Binding-site contacts:
Ligand atom C13 contacts residue TYR173 of chain 1.G at 3.4 Å (hydrophobic).
Ligand atom C15 contacts residue VAL227 of chain 1.G at 3.7 Å (hydrophobic).
Ligand atom C contacts residue NAP1 of chain 1.HA at 3.5 Å.
Ligand atom O contacts residue TYR183 of chain 1.G at 2.6 Å (h-bond).
Ligand atom C9 contacts residue NAP1 of chain 1.HA at 3.1 Å.
Ligand atom N contacts residue ALA123 of chain 1.G at 3.4 Å (h-bond).
Ligand atom C4 contacts residue ALA121 of chain 1.G at 3.7 Å (hydrophobic).
Ligand atom C8 contacts residue ALA224 of chain 1.G at 3.7 Å (hydrophobic).
Ligand atom C3 contacts residue ALA121 of chain 1.G at 3.9 Å (hydrophobic).
Ligand atom C4 contacts residue SER223 of chain 1.G at 3.6 Å.
Ligand atom C17 contacts residue TYR183 of chain 1.G at 3.5 Å (hydrophobic).
Ligand atom O1 contacts residue NAP1 of chain 1.HA at 3.1 Å.
Ligand atom C16 contacts residue ILE233 of chain 1.G at 3.8 Å (hydrophobic).
Ligand atom C10 contacts residue NAP1 of chain 1.HA at 3.1 Å.
Ligand atom O3 contacts residue PHE122 of chain 1.G at 3.2 Å.
Ligand atom C16 contacts residue VAL180 of chain 1.G at 3.8 Å (hydrophobic).
Ligand atom C6 contacts residue LEU128 of chain 1.G at 3.7 Å (hydrophobic).
Ligand atom C2 contacts residue SER223 of chain 1.G at 3.6 Å.
Ligand atom C8 contacts residue NAP1 of chain 1.HA at 3.6 Å.
Ligand atom C16 contacts residue GLN181 of chain 1.G at 3.2 Å.
Ligand atom C5 contacts residue MET186 of chain 1.G at 3.7 Å (hydrophobic).
Ligand atom O1 contacts residue SER223 of chain 1.G at 3.8 Å.
Ligand atom C14 contacts residue VAL227 of chain 1.G at 3.9 Å (hydrophobic).
Ligand atom O3 contacts residue ALA123 of chain 1.G at 2.9 Å (h-bond).
Ligand atom C1 contacts residue NAP1 of chain 1.HA at 3.5 Å.
Ligand atom C11 contacts residue NAP1 of chain 1.HA at 3.3 Å.
Ligand atom O contacts residue LYS190 of chain 1.G at 3.9 Å.
Ligand atom O2 contacts residue ALA123 of chain 1.G at 3.0 Å (h-bond).
Ligand atom C6 contacts residue MET186 of chain 1.G at 3.8 Å (hydrophobic).
Ligand atom C3 contacts residue NAP1 of chain 1.HA at 3.9 Å.
Ligand atom C16 contacts residue GLY228 of chain 1.G at 3.9 Å.
Ligand atom O2 contacts residue LEU128 of chain 1.G at 3.3 Å.
Ligand atom C contacts residue TYR183 of chain 1.G at 3.4 Å (hydrophobic).
Ligand atom C14 contacts residue ILE233 of chain 1.G at 3.9 Å (hydrophobic).
Ligand atom C2 contacts residue NAP1 of chain 1.HA at 3.7 Å.
Ligand atom C3 contacts residue SER223 of chain 1.G at 3.3 Å.
Ligand atom O contacts residue NAP1 of chain 1.HA at 2.6 Å (h-bond).
Ligand atom C12 contacts residue TYR173 of chain 1.G at 3.8 Å (hydrophobic).
Ligand atom C17 contacts residue NAP1 of chain 1.HA at 3.4 Å.
Ligand atom C4 contacts residue MET186 of chain 1.G at 3.9 Å (hydrophobic).

Sequence of chain 1.G:
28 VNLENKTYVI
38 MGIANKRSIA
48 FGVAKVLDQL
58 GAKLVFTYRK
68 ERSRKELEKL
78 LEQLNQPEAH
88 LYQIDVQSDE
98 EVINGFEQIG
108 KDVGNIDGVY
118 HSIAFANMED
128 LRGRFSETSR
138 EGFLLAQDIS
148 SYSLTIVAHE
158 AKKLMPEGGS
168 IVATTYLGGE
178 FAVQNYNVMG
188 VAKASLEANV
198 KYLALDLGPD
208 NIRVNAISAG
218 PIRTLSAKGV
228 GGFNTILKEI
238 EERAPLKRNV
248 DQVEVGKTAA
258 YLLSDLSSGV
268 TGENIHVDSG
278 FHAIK

This protein binds this small molecule.
Small molecule (SMILES): CCCCCCc1ccc(Oc2ccc([N+](=O)[O-])cc2)c(O)c1